Binding-site contacts:
Ligand atom O3 contacts residue ILE316 of chain 1.D at 3.9 Å.
Ligand atom N2 contacts residue ASN124 of chain 1.C at 2.8 Å (h-bond).
Ligand atom C4 contacts residue GLN315 of chain 1.D at 3.3 Å.
Ligand atom O7 contacts residue THR379 of chain 1.D at 3.8 Å.
Ligand atom O4 contacts residue ARG318 of chain 1.D at 3.4 Å (salt-bridge).
Ligand atom C8 contacts residue TYR377 of chain 1.D at 3.8 Å (hydrophobic).
Ligand atom C6 contacts residue TYR377 of chain 1.D at 3.3 Å (hydrophobic).
Ligand atom C3 contacts residue ASN124 of chain 1.C at 3.7 Å.
Ligand atom C1 contacts residue ASN124 of chain 1.C at 1.4 Å.
Ligand atom C7 contacts residue ASN317 of chain 1.D at 3.5 Å.
Ligand atom C1 contacts residue GLY378 of chain 1.D at 3.9 Å.
Ligand atom O3 contacts residue GLN315 of chain 1.D at 3.4 Å (h-bond).
Ligand atom C3 contacts residue ASN317 of chain 1.D at 3.5 Å.
Ligand atom O5 contacts residue THR379 of chain 1.D at 3.6 Å.
Ligand atom O3 contacts residue ASN317 of chain 1.D at 2.8 Å (h-bond).
Ligand atom C2 contacts residue ASN124 of chain 1.C at 2.3 Å.
Ligand atom C3 contacts residue GLN315 of chain 1.D at 3.4 Å.
Ligand atom O7 contacts residue ASN124 of chain 1.C at 3.1 Å (h-bond).
Ligand atom O2 contacts residue GLN315 of chain 1.D at 2.8 Å (h-bond).
Ligand atom C2 contacts residue GLN315 of chain 1.D at 3.8 Å.
Ligand atom O5 contacts residue ASN124 of chain 1.C at 2.3 Å (h-bond).
Ligand atom C7 contacts residue ASN124 of chain 1.C at 3.2 Å.
Ligand atom O2 contacts residue ILE316 of chain 1.D at 3.9 Å.
Ligand atom C5 contacts residue ASN124 of chain 1.C at 3.6 Å.
Ligand atom O4 contacts residue ARG318 of chain 1.D at 3.8 Å.
Ligand atom C5 contacts residue TYR377 of chain 1.D at 3.7 Å (hydrophobic).
Ligand atom C5 contacts residue ILE316 of chain 1.D at 3.9 Å (hydrophobic).
Ligand atom O3 contacts residue GLN315 of chain 1.D at 3.4 Å (h-bond).
Ligand atom O4 contacts residue ASN317 of chain 1.D at 3.6 Å.
Ligand atom O6 contacts residue THR379 of chain 1.D at 3.7 Å.
Ligand atom C6 contacts residue GLY378 of chain 1.D at 3.5 Å.
Ligand atom O5 contacts residue GLY378 of chain 1.D at 3.2 Å.
Ligand atom C6 contacts residue ILE316 of chain 1.D at 3.8 Å (hydrophobic).
Ligand atom O3 contacts residue ASP254 of chain 1.D at 3.5 Å (salt-bridge).
Ligand atom C8 contacts residue ASN317 of chain 1.D at 3.5 Å.
Ligand atom O2 contacts residue ARG318 of chain 1.D at 3.4 Å.
Ligand atom O5 contacts residue TYR377 of chain 1.D at 3.6 Å.
Ligand atom N2 contacts residue ASN317 of chain 1.D at 3.3 Å (h-bond).
Ligand atom O6 contacts residue TYR377 of chain 1.D at 3.5 Å.
Ligand atom O6 contacts residue GLY378 of chain 1.D at 2.9 Å (h-bond).

The protein below binds the small molecule below.
Small molecule (SMILES): CC(=O)N[C@H]1[C@H](O[C@H]2[C@H](O)[C@@H](NC(C)=O)CO[C@@H]2CO)O[C@H](CO)[C@@H](O[C@@H]2O[C@H](CO[C@H]3O[C@H](CO)[C@@H](O)[C@H](O)[C@@H]3O)[C@@H](O)[C@H](O[C@H]3O[C@H](CO)[C@@H](O)[C@H](O)[C@@H]3O)[C@@H]2O)[C@@H]1O

Sequence of chain 1.D:
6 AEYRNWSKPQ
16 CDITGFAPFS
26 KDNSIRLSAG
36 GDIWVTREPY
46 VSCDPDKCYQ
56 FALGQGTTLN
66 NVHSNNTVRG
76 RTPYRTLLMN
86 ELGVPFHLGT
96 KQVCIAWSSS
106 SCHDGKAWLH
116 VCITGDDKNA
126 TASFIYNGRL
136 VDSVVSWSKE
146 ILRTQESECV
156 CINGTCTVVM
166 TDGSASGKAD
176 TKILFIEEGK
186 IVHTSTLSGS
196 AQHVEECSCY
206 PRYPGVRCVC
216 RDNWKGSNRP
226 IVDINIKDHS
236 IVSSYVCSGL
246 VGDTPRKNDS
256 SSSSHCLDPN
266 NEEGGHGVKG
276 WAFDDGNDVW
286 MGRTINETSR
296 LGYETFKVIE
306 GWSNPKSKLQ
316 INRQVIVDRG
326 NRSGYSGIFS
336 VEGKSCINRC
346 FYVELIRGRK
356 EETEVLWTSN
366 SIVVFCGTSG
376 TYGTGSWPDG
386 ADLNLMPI

Sequence of chain 1.C:
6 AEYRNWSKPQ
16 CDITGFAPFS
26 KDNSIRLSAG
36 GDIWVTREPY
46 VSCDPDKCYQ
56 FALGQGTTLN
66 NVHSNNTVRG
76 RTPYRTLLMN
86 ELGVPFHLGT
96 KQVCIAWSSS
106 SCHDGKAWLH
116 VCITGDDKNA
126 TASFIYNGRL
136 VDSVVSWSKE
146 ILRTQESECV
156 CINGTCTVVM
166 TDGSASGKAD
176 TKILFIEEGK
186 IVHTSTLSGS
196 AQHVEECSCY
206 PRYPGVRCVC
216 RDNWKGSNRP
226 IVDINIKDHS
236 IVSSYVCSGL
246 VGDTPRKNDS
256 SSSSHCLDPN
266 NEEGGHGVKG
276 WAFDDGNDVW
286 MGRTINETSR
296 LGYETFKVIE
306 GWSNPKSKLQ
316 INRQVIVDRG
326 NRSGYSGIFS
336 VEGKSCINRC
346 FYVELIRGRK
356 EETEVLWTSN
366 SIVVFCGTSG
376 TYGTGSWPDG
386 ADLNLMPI